Binding-site contacts:
Ligand atom N4 contacts residue PRO301 of chain 1.B at 3.5 Å.
Ligand atom C27 contacts residue CYS328 of chain 1.B at 3.6 Å (hydrophobic).
Ligand atom C25 contacts residue SER299 of chain 1.B at 3.4 Å.
Ligand atom N1 contacts residue ASP330 of chain 1.B at 2.7 Å (salt-bridge).
Ligand atom O10 contacts residue LYS476 of chain 1.B at 3.4 Å (salt-bridge).
Ligand atom O11 contacts residue LYS476 of chain 1.B at 3.6 Å.
Ligand atom C26 contacts residue ARG382 of chain 1.B at 3.4 Å.
Ligand atom C26 contacts residue PRO301 of chain 1.B at 3.4 Å (hydrophobic).
Ligand atom C25 contacts residue CYS328 of chain 1.B at 3.4 Å (hydrophobic).
Ligand atom F8 contacts residue ALA445 of chain 1.B at 3.3 Å.
Ligand atom O3 contacts residue ARG428 of chain 1.B at 2.9 Å (salt-bridge).
Ligand atom C21 contacts residue ALA298 of chain 1.B at 3.3 Å (hydrophobic).
Ligand atom C17 contacts residue VAL303 of chain 1.B at 3.3 Å (hydrophobic).
Ligand atom C72 contacts residue CYS293 of chain 1.B at 3.3 Å (hydrophobic).
Ligand atom N1 contacts residue CYS328 of chain 1.B at 2.8 Å (h-bond).
Ligand atom O7 contacts residue ARG327 of chain 1.B at 3.1 Å (salt-bridge).
Ligand atom F8 contacts residue ARG446 of chain 1.B at 3.2 Å.
Ligand atom F8 contacts residue ILE444 of chain 1.B at 3.4 Å.
Ligand atom C30 contacts residue ALA448 of chain 1.B at 3.6 Å (hydrophobic).
Ligand atom O9 contacts residue ARG327 of chain 1.B at 2.9 Å (salt-bridge).
Ligand atom C71 contacts residue CYS293 of chain 1.B at 3.5 Å (hydrophobic).
Ligand atom C17 contacts residue CYS328 of chain 1.B at 3.3 Å (hydrophobic).
Ligand atom C31 contacts residue ARG446 of chain 1.B at 3.1 Å.
Ligand atom C21 contacts residue CYS328 of chain 1.B at 3.3 Å (hydrophobic).
Ligand atom C17 contacts residue ASP330 of chain 1.B at 3.6 Å.
Ligand atom C26 contacts residue ASP330 of chain 1.B at 3.6 Å.
Ligand atom C21 contacts residue ALA300 of chain 1.B at 3.2 Å (hydrophobic).
Ligand atom C17 contacts residue ALA300 of chain 1.B at 3.3 Å (hydrophobic).
Ligand atom C37 contacts residue TRP431 of chain 1.B at 3.5 Å (hydrophobic).
Ligand atom O11 contacts residue ARG446 of chain 1.B at 2.9 Å (salt-bridge).
Ligand atom C74 contacts residue TYR263 of chain 1.B at 3.3 Å (hydrophobic).
Ligand atom O76 contacts residue ARG327 of chain 1.B at 3.2 Å (salt-bridge).
Ligand atom C37 contacts residue VAL430 of chain 1.B at 3.6 Å (hydrophobic).
Ligand atom C17 contacts residue THR305 of chain 1.B at 3.4 Å.
Ligand atom O6 contacts residue ARG327 of chain 1.B at 3.2 Å (salt-bridge).
Ligand atom C31 contacts residue ALA448 of chain 1.B at 3.5 Å (hydrophobic).
Ligand atom N2 contacts residue PRO301 of chain 1.B at 2.8 Å (h-bond).
Ligand atom C74 contacts residue CYS293 of chain 1.B at 3.1 Å (hydrophobic).
Ligand atom C31 contacts residue CYS447 of chain 1.B at 3.5 Å (hydrophobic).
Ligand atom C73 contacts residue CYS293 of chain 1.B at 3.5 Å (hydrophobic).

Sequence of chain 1.B:
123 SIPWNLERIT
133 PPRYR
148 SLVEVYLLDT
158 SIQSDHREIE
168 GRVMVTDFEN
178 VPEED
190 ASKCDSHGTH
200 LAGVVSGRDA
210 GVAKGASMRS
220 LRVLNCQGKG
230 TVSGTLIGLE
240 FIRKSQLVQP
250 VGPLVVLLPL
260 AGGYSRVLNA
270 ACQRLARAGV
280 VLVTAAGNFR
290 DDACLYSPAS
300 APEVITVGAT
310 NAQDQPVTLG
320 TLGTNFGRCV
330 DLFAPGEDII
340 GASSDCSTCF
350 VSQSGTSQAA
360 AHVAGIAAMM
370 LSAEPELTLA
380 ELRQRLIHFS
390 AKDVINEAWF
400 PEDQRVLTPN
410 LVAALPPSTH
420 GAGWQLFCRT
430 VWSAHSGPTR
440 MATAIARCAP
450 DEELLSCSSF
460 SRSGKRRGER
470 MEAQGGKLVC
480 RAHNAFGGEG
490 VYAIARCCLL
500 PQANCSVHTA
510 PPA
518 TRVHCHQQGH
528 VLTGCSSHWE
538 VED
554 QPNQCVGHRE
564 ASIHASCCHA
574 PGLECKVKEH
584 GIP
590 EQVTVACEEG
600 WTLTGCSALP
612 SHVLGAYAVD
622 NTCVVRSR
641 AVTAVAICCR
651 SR

This protein binds this small molecule.
Small molecule (SMILES): CC(C)(C)OC(=O)N=C(NCCC[C@H](NC(=O)OC(C)(C)C)C(=O)NCCOCCOc1cc2c(cc1Oc1ccc(-c3ccc(C(=O)O)cc3)c(F)c1)[C@@](C)(CC(=O)Nc1nccs1)NCC2)NC(=O)OC(C)(C)C